Sequence of chain 1.L:
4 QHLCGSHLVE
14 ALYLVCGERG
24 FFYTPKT

A protein and the small-molecule ligand that binds it are described below.
Small molecule (SMILES): NC(=[NH2+])NCCC[C@H](N)C(=O)O

Binding-site contacts:
Ligand atom C contacts residue CYS7 of chain 1.N at 4.0 Å (hydrophobic).
Ligand atom CB contacts residue HIS10 of chain 1.N at 3.3 Å.
Ligand atom CG contacts residue TYR16 of chain 1.J at 4.0 Å (hydrophobic).
Ligand atom C contacts residue HIS10 of chain 1.N at 3.3 Å.
Ligand atom OXT contacts residue CYS7 of chain 1.N at 2.8 Å (h-bond).
Ligand atom CD contacts residue LEU17 of chain 1.J at 3.6 Å (hydrophobic).
Ligand atom CZ contacts residue HIS10 of chain 1.N at 4.1 Å.
Ligand atom CB contacts residue LEU6 of chain 1.N at 3.7 Å (hydrophobic).
Ligand atom OXT contacts residue LEU6 of chain 1.N at 3.4 Å.
Ligand atom CD contacts residue LEU6 of chain 1.N at 3.7 Å (hydrophobic).
Ligand atom NH1 contacts residue GLU13 of chain 1.N at 2.5 Å (salt-bridge).
Ligand atom CZ contacts residue GLU13 of chain 1.N at 2.9 Å.
Ligand atom N contacts residue GLY8 of chain 1.L at 4.1 Å.
Ligand atom CA contacts residue HIS10 of chain 1.N at 3.4 Å.
Ligand atom O contacts residue HIS10 of chain 1.N at 3.4 Å.
Ligand atom CZ contacts residue SER9 of chain 1.L at 3.2 Å.
Ligand atom CD contacts residue SER9 of chain 1.L at 4.2 Å.
Ligand atom OXT contacts residue HIS5 of chain 1.N at 2.7 Å (h-bond).
Ligand atom NH1 contacts residue GLU13 of chain 1.J at 3.9 Å.
Ligand atom CD contacts residue GLU13 of chain 1.N at 3.9 Å.
Ligand atom CZ contacts residue LEU17 of chain 1.J at 3.8 Å (hydrophobic).
Ligand atom CB contacts residue HIS5 of chain 1.N at 4.2 Å.
Ligand atom NE contacts residue LEU17 of chain 1.J at 3.8 Å.
Ligand atom CD contacts residue TYR16 of chain 1.J at 4.1 Å (hydrophobic).
Ligand atom OXT contacts residue HIS10 of chain 1.N at 3.6 Å.
Ligand atom CG contacts residue HIS10 of chain 1.N at 3.3 Å.
Ligand atom NH2 contacts residue LEU17 of chain 1.J at 3.7 Å.
Ligand atom CA contacts residue HIS5 of chain 1.N at 4.1 Å.
Ligand atom NE contacts residue SER9 of chain 1.L at 4.0 Å.
Ligand atom NH2 contacts residue TYR16 of chain 1.J at 3.2 Å.
Ligand atom O contacts residue HIS5 of chain 1.N at 4.1 Å.
Ligand atom C contacts residue HIS5 of chain 1.N at 3.4 Å.
Ligand atom NE contacts residue HIS10 of chain 1.N at 3.4 Å (h-bond).
Ligand atom NH1 contacts residue SER9 of chain 1.L at 3.4 Å (h-bond).
Ligand atom NH2 contacts residue SER9 of chain 1.L at 2.9 Å (h-bond).
Ligand atom CD contacts residue HIS10 of chain 1.N at 3.6 Å.
Ligand atom NE contacts residue GLU13 of chain 1.N at 2.6 Å (salt-bridge).
Ligand atom NH2 contacts residue GLU13 of chain 1.N at 4.1 Å.
Ligand atom CG contacts residue SER9 of chain 1.L at 3.5 Å.
Ligand atom NH2 contacts residue GLU13 of chain 1.J at 3.7 Å.

Sequence of chain 1.N:
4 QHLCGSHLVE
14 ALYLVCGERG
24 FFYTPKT

Sequence of chain 1.J:
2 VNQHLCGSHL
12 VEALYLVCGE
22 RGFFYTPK